Sequence of chain 1.B:
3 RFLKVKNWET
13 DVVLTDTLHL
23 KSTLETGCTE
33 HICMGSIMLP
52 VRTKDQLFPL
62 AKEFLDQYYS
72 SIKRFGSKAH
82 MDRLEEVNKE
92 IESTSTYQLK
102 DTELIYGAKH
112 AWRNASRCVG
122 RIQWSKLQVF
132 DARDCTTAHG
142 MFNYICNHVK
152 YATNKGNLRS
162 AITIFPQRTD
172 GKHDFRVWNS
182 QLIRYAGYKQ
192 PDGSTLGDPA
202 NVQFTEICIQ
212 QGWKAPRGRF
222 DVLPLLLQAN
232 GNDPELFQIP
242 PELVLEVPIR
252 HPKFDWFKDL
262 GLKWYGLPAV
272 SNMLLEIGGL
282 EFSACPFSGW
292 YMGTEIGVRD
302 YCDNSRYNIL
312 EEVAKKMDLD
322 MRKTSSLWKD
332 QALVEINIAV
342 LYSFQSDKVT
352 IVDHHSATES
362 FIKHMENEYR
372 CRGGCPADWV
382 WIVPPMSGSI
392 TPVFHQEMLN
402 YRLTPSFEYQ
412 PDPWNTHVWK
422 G

A small-molecule ligand and the protein it binds are described below.
Small molecule (SMILES): Cc1cc(N)nc(CCc2cc(CCCN(C)C)cc(F)c2F)c1

Binding-site contacts:
Ligand atom C11 contacts residue VAL271 of chain 1.B at 3.4 Å (hydrophobic).
Ligand atom C14 contacts residue HEM1 of chain 1.G at 3.0 Å.
Ligand atom C02 contacts residue HEM1 of chain 1.G at 3.5 Å.
Ligand atom C21 contacts residue MET40 of chain 1.B at 3.7 Å (hydrophobic).
Ligand atom F15 contacts residue HEM1 of chain 1.G at 3.2 Å.
Ligand atom C03 contacts residue TRP291 of chain 1.B at 3.8 Å (hydrophobic).
Ligand atom C22 contacts residue MET40 of chain 1.B at 3.5 Å (hydrophobic).
Ligand atom F15 contacts residue VAL271 of chain 1.B at 3.3 Å.
Ligand atom F15 contacts residue PHE288 of chain 1.B at 3.7 Å.
Ligand atom C18 contacts residue HEM1 of chain 1.G at 3.8 Å.
Ligand atom F16 contacts residue HEM1 of chain 1.G at 3.0 Å.
Ligand atom C02 contacts residue TRP291 of chain 1.B at 3.6 Å (hydrophobic).
Ligand atom C07 contacts residue SER289 of chain 1.B at 3.8 Å.
Ligand atom N02 contacts residue GLU296 of chain 1.B at 2.5 Å (salt-bridge).
Ligand atom N02 contacts residue HEM1 of chain 1.G at 3.2 Å.
Ligand atom C02 contacts residue GLU296 of chain 1.B at 3.3 Å.
Ligand atom C14 contacts residue VAL271 of chain 1.B at 3.8 Å (hydrophobic).
Ligand atom C07 contacts residue GLY290 of chain 1.B at 3.6 Å.
Ligand atom C13 contacts residue HEM1 of chain 1.G at 3.6 Å.
Ligand atom C12 contacts residue HEM1 of chain 1.G at 3.4 Å.
Ligand atom C07 contacts residue PHE288 of chain 1.B at 3.7 Å (hydrophobic).
Ligand atom C04 contacts residue HEM1 of chain 1.G at 3.8 Å.
Ligand atom C07 contacts residue HEM1 of chain 1.G at 3.3 Å.
Ligand atom F16 contacts residue VAL271 of chain 1.B at 3.3 Å.
Ligand atom C11 contacts residue HEM1 of chain 1.G at 3.7 Å.
Ligand atom N01 contacts residue GLU296 of chain 1.B at 2.6 Å (salt-bridge).
Ligand atom C05 contacts residue VAL271 of chain 1.B at 3.5 Å (hydrophobic).
Ligand atom N02 contacts residue TRP291 of chain 1.B at 2.7 Å (h-bond).
Ligand atom C08 contacts residue GLU296 of chain 1.B at 3.5 Å.
Ligand atom C15 contacts residue MET274 of chain 1.B at 3.8 Å (hydrophobic).
Ligand atom C15 contacts residue HEM1 of chain 1.G at 3.2 Å.
Ligand atom F15 contacts residue MET274 of chain 1.B at 2.5 Å.
Ligand atom C16 contacts residue HEM1 of chain 1.G at 3.3 Å.
Ligand atom C08 contacts residue VAL271 of chain 1.B at 3.7 Å (hydrophobic).
Ligand atom C16 contacts residue VAL271 of chain 1.B at 3.1 Å (hydrophobic).
Ligand atom N02 contacts residue TYR292 of chain 1.B at 3.7 Å.
Ligand atom C09 contacts residue HEM1 of chain 1.G at 3.2 Å.
Ligand atom C06 contacts residue GLU296 of chain 1.B at 3.5 Å.
Ligand atom C15 contacts residue VAL271 of chain 1.B at 3.4 Å (hydrophobic).
Ligand atom C03 contacts residue HEM1 of chain 1.G at 3.2 Å.